Sequence of chain 54.A:
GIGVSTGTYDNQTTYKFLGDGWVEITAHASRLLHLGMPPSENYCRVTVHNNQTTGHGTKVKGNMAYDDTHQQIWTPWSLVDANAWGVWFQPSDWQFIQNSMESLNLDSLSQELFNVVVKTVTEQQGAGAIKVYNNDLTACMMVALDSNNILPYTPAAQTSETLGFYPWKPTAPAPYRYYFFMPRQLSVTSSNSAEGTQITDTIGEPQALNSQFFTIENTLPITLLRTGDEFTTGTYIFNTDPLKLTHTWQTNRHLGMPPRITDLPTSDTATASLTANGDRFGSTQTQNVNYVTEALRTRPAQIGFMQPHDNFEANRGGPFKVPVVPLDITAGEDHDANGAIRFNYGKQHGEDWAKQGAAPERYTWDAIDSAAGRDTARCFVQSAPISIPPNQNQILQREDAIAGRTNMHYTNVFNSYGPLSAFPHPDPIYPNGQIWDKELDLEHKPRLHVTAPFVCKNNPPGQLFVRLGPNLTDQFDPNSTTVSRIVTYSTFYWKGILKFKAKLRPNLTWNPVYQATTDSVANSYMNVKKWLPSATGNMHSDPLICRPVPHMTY

Binding-site contacts:
Ligand atom O2 contacts residue LYS682 of chain 54.A at 4.2 Å.
Ligand atom O2 contacts residue TRP201 of chain 54.A at 4.3 Å.
Ligand atom N4 contacts residue GLY198 of chain 54.A at 3.8 Å.
Ligand atom N3 contacts residue TRP201 of chain 54.A at 3.6 Å.
Ligand atom C1' contacts residue LYS682 of chain 54.A at 4.5 Å.
Ligand atom N1 contacts residue TRP201 of chain 54.A at 4.0 Å.
Ligand atom O4' contacts residue TRP201 of chain 54.A at 4.5 Å.
Ligand atom C2 contacts residue TRP201 of chain 54.A at 3.9 Å (hydrophobic).
Ligand atom C5' contacts residue TRP201 of chain 54.A at 3.5 Å (hydrophobic).
Ligand atom C2' contacts residue TRP201 of chain 54.A at 3.6 Å (hydrophobic).
Ligand atom C6 contacts residue TRP201 of chain 54.A at 3.5 Å (hydrophobic).
Ligand atom C2' contacts residue LYS682 of chain 54.A at 3.6 Å.
Ligand atom O2 contacts residue LEU197 of chain 54.A at 4.0 Å.
Ligand atom O5' contacts residue TRP201 of chain 54.A at 3.6 Å.
Ligand atom C4' contacts residue TRP201 of chain 54.A at 4.3 Å (hydrophobic).
Ligand atom C4 contacts residue TRP201 of chain 54.A at 3.3 Å (hydrophobic).
Ligand atom C5 contacts residue TRP201 of chain 54.A at 3.4 Å (hydrophobic).
Ligand atom C3' contacts residue TRP201 of chain 54.A at 4.1 Å (hydrophobic).
Ligand atom C1' contacts residue TRP201 of chain 54.A at 4.5 Å (hydrophobic).
Ligand atom O3' contacts residue LYS682 of chain 54.A at 3.1 Å (salt-bridge).
Ligand atom N4 contacts residue TRP201 of chain 54.A at 3.8 Å.
Ligand atom OP1 contacts residue PRO423 of chain 54.A at 3.6 Å.
Ligand atom N4 contacts residue ASP199 of chain 54.A at 4.0 Å.
Ligand atom C3' contacts residue LYS682 of chain 54.A at 3.8 Å.

A small-molecule ligand and the protein it binds are described below.
Small molecule (SMILES): Nc1ccn([C@H]2C[C@H](O)[C@@H](COP(=O)(O)O)O2)c(=O)n1